Sequence of chain 2.A:
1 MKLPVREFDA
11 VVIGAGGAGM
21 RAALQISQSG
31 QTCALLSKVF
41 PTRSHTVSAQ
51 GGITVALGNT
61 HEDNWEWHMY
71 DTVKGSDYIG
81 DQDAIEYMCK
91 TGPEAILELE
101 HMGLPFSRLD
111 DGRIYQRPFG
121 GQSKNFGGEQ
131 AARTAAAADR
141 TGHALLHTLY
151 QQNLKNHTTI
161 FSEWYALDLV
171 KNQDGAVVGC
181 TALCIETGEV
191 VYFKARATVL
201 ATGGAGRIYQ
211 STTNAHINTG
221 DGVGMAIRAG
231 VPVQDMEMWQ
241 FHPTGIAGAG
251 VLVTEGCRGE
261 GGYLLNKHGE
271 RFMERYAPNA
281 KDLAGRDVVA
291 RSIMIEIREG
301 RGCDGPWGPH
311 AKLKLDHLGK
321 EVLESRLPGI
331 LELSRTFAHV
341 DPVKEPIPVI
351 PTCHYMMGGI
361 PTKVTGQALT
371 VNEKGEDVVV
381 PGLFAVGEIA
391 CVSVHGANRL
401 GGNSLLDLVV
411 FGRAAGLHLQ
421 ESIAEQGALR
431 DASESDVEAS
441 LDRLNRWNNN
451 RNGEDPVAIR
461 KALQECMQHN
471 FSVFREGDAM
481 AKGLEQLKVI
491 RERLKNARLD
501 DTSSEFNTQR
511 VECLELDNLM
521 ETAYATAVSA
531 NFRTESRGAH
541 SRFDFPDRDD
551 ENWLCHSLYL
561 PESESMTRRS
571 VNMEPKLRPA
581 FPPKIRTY

Binding-site contacts:
Ligand atom C2 contacts residue PHE126 of chain 2.A at 3.4 Å (hydrophobic).
Ligand atom C4 contacts residue THR254 of chain 2.A at 3.4 Å.
Ligand atom O4 contacts residue GLU255 of chain 2.A at 2.2 Å (salt-bridge).
Ligand atom O4 contacts residue THR254 of chain 2.A at 3.1 Å.
Ligand atom C3 contacts residue HIS242 of chain 2.A at 4.0 Å.
Ligand atom C4 contacts residue GLY51 of chain 2.A at 3.9 Å.
Ligand atom C4 contacts residue PHE126 of chain 2.A at 4.0 Å (hydrophobic).
Ligand atom O5 contacts residue THR254 of chain 2.A at 2.6 Å.
Ligand atom C1 contacts residue GLY401 of chain 2.A at 4.1 Å.
Ligand atom O5 contacts residue GLU255 of chain 2.A at 3.3 Å (salt-bridge).
Ligand atom O2 contacts residue FAD1 of chain 2.G at 3.1 Å (h-bond).
Ligand atom C2 contacts residue ARG286 of chain 2.A at 3.6 Å.
Ligand atom O1 contacts residue ARG399 of chain 2.A at 2.3 Å (salt-bridge).
Ligand atom O2 contacts residue ARG399 of chain 2.A at 3.4 Å (salt-bridge).
Ligand atom O5 contacts residue GLN50 of chain 2.A at 3.8 Å.
Ligand atom C1 contacts residue GLY402 of chain 2.A at 3.6 Å.
Ligand atom O2 contacts residue GLY402 of chain 2.A at 2.5 Å (h-bond).
Ligand atom O1 contacts residue FAD1 of chain 2.G at 3.5 Å.
Ligand atom C3 contacts residue GLY51 of chain 2.A at 4.1 Å.
Ligand atom C1 contacts residue ARG399 of chain 2.A at 3.2 Å.
Ligand atom O4 contacts residue HIS242 of chain 2.A at 3.2 Å.
Ligand atom C2 contacts residue GLU255 of chain 2.A at 3.8 Å.
Ligand atom O5 contacts residue LEU252 of chain 2.A at 3.8 Å.
Ligand atom O2 contacts residue GLY401 of chain 2.A at 3.4 Å.
Ligand atom O4 contacts residue PHE126 of chain 2.A at 3.9 Å.
Ligand atom C4 contacts residue LEU252 of chain 2.A at 4.2 Å (hydrophobic).
Ligand atom O3 contacts residue GLY51 of chain 2.A at 3.6 Å (h-bond).
Ligand atom C3 contacts residue FAD1 of chain 2.G at 3.5 Å.
Ligand atom O2 contacts residue PHE126 of chain 2.A at 3.8 Å.
Ligand atom C2 contacts residue HIS242 of chain 2.A at 3.5 Å.
Ligand atom O4 contacts residue ARG286 of chain 2.A at 3.6 Å.
Ligand atom O5 contacts residue GLY51 of chain 2.A at 3.2 Å (h-bond).
Ligand atom C3 contacts residue PHE126 of chain 2.A at 3.8 Å (hydrophobic).
Ligand atom C4 contacts residue HIS242 of chain 2.A at 3.8 Å.
Ligand atom O1 contacts residue HIS354 of chain 2.A at 2.7 Å (h-bond).
Ligand atom C1 contacts residue PHE126 of chain 2.A at 4.1 Å (hydrophobic).
Ligand atom C1 contacts residue FAD1 of chain 2.G at 3.6 Å.
Ligand atom C4 contacts residue GLU255 of chain 2.A at 3.1 Å.
Ligand atom O3 contacts residue FAD1 of chain 2.G at 2.5 Å (h-bond).
Ligand atom C1 contacts residue HIS354 of chain 2.A at 3.8 Å.

This small molecule binds to this protein.
Small molecule (SMILES): O=C([O-])CC(=O)C(=O)O